Sequence of chain 1.A:
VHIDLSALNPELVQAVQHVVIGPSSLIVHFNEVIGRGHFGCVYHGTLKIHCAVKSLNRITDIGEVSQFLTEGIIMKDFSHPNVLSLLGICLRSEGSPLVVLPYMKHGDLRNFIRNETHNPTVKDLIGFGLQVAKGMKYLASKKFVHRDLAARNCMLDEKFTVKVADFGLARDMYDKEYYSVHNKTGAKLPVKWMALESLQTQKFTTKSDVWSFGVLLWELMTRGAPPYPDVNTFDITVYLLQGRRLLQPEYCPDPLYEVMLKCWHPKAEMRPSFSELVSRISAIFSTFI

Binding-site contacts:
Ligand atom C15 contacts residue TYR112 of chain 1.A at 3.7 Å (hydrophobic).
Ligand atom C22 contacts residue ASP117 of chain 1.A at 3.4 Å.
Ligand atom C4 contacts residue TYR183 of chain 1.A at 3.6 Å (hydrophobic).
Ligand atom N3 contacts residue TYR183 of chain 1.A at 3.7 Å.
Ligand atom C20 contacts residue ASP117 of chain 1.A at 3.7 Å.
Ligand atom C4 contacts residue MET164 of chain 1.A at 3.6 Å (hydrophobic).
Ligand atom C11 contacts residue ALA61 of chain 1.A at 3.5 Å (hydrophobic).
Ligand atom C2 contacts residue ARG161 of chain 1.A at 3.2 Å.
Ligand atom F1 contacts residue ALA174 of chain 1.A at 3.2 Å.
Ligand atom C8 contacts residue TYR183 of chain 1.A at 3.7 Å (hydrophobic).
Ligand atom N3 contacts residue ALA179 of chain 1.A at 3.6 Å.
Ligand atom C18 contacts residue TYR183 of chain 1.A at 3.7 Å (hydrophobic).
Ligand atom N2 contacts residue ALA174 of chain 1.A at 3.4 Å.
Ligand atom C1 contacts residue TYR183 of chain 1.A at 3.5 Å (hydrophobic).
Ligand atom C15 contacts residue MET113 of chain 1.A at 3.3 Å (hydrophobic).
Ligand atom C19 contacts residue ILE37 of chain 1.A at 3.2 Å (hydrophobic).
Ligand atom C22 contacts residue ASN120 of chain 1.A at 3.7 Å.
Ligand atom C6 contacts residue TYR183 of chain 1.A at 3.4 Å (hydrophobic).
Ligand atom O1 contacts residue ILE37 of chain 1.A at 3.6 Å.
Ligand atom C2 contacts residue TYR183 of chain 1.A at 3.6 Å (hydrophobic).
Ligand atom C7 contacts residue TYR183 of chain 1.A at 3.6 Å (hydrophobic).
Ligand atom C18 contacts residue LEU110 of chain 1.A at 3.6 Å (hydrophobic).
Ligand atom C20 contacts residue ARG161 of chain 1.A at 3.4 Å.
Ligand atom F1 contacts residue ASP175 of chain 1.A at 3.1 Å.
Ligand atom F1 contacts residue ASN162 of chain 1.A at 3.1 Å.
Ligand atom N2 contacts residue ASP175 of chain 1.A at 3.1 Å (salt-bridge).
Ligand atom C21 contacts residue ASP117 of chain 1.A at 3.6 Å.
Ligand atom N1 contacts residue TYR183 of chain 1.A at 3.5 Å.
Ligand atom C13 contacts residue MET164 of chain 1.A at 3.6 Å (hydrophobic).
Ligand atom C20 contacts residue TYR183 of chain 1.A at 3.5 Å (hydrophobic).
Ligand atom C5 contacts residue TYR183 of chain 1.A at 3.5 Å (hydrophobic).
Ligand atom O2 contacts residue TYR183 of chain 1.A at 3.6 Å.
Ligand atom C12 contacts residue MET164 of chain 1.A at 3.6 Å (hydrophobic).
Ligand atom C16 contacts residue ILE37 of chain 1.A at 3.7 Å (hydrophobic).
Ligand atom N4 contacts residue MET113 of chain 1.A at 2.9 Å (h-bond).
Ligand atom F2 contacts residue TYR183 of chain 1.A at 3.3 Å.
Ligand atom N1 contacts residue MET164 of chain 1.A at 3.5 Å (h-bond).
Ligand atom C12 contacts residue ALA61 of chain 1.A at 3.4 Å (hydrophobic).
Ligand atom F2 contacts residue VAL45 of chain 1.A at 3.7 Å.
Ligand atom N4 contacts residue ALA61 of chain 1.A at 3.6 Å.

A small-molecule ligand and the protein it binds are described below.
Small molecule (SMILES): COc1cnc2ccc([C@@](C)(F)c3nnc4c(F)cc(-c5cc(C)no5)cn34)cc2c1